A small-molecule ligand and the protein it binds are described below.
Small molecule (SMILES): CO[C@@H]1O[C@H](CO)[C@@H](O[C@H]2O[C@H](CO)[C@@H](O)[C@H](O)[C@@H]2O)[C@H](O)[C@@H]1O

Sequence of chain 1.D:
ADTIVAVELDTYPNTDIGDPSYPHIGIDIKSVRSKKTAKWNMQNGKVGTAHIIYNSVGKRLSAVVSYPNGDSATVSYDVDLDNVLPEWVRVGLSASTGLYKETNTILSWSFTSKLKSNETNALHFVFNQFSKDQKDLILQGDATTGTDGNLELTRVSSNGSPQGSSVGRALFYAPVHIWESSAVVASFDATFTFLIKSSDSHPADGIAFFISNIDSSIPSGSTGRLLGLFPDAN

Binding-site contacts:
Ligand atom C6 contacts residue TYR100 of chain 1.D at 3.7 Å (hydrophobic).
Ligand atom C6 contacts residue LEU99 of chain 1.D at 4.0 Å (hydrophobic).
Ligand atom O6 contacts residue LEU99 of chain 1.D at 4.2 Å.
Ligand atom C4 contacts residue LEU99 of chain 1.D at 3.6 Å (hydrophobic).
Ligand atom C3 contacts residue GLY227 of chain 1.D at 4.0 Å.
Ligand atom O6 contacts residue LEU99 of chain 1.D at 3.2 Å (h-bond).
Ligand atom C6 contacts residue ASP208 of chain 1.D at 3.6 Å.
Ligand atom C4 contacts residue ASP208 of chain 1.D at 3.4 Å.
Ligand atom C6 contacts residue ALA207 of chain 1.D at 3.7 Å (hydrophobic).
Ligand atom C1 contacts residue LEU99 of chain 1.D at 3.6 Å (hydrophobic).
Ligand atom C4 contacts residue GLY227 of chain 1.D at 3.7 Å.
Ligand atom C4 contacts residue ARG228 of chain 1.D at 3.6 Å.
Ligand atom O6 contacts residue ALA207 of chain 1.D at 3.2 Å.
Ligand atom C6 contacts residue TYR12 of chain 1.D at 4.0 Å (hydrophobic).
Ligand atom C5 contacts residue LEU99 of chain 1.D at 4.0 Å (hydrophobic).
Ligand atom C3 contacts residue ASN14 of chain 1.D at 4.2 Å.
Ligand atom C5 contacts residue LEU99 of chain 1.D at 4.2 Å (hydrophobic).
Ligand atom O5 contacts residue GLY98 of chain 1.D at 4.2 Å.
Ligand atom O2 contacts residue GLY227 of chain 1.D at 4.0 Å.
Ligand atom O5 contacts residue TYR100 of chain 1.D at 4.2 Å.
Ligand atom O6 contacts residue TYR100 of chain 1.D at 3.0 Å (h-bond).
Ligand atom O2 contacts residue LEU99 of chain 1.D at 4.1 Å.
Ligand atom C5 contacts residue ASP208 of chain 1.D at 4.0 Å.
Ligand atom O4 contacts residue ASP208 of chain 1.D at 2.6 Å (salt-bridge).
Ligand atom O5 contacts residue LEU99 of chain 1.D at 3.1 Å (h-bond).
Ligand atom C6 contacts residue TYR12 of chain 1.D at 3.8 Å (hydrophobic).
Ligand atom O3 contacts residue ARG228 of chain 1.D at 2.8 Å (salt-bridge).
Ligand atom O2 contacts residue LEU99 of chain 1.D at 3.8 Å.
Ligand atom O4 contacts residue ARG228 of chain 1.D at 3.3 Å (salt-bridge).
Ligand atom C5 contacts residue TYR12 of chain 1.D at 4.0 Å (hydrophobic).
Ligand atom C4 contacts residue ASN14 of chain 1.D at 3.9 Å.
Ligand atom C3 contacts residue ARG228 of chain 1.D at 3.7 Å.
Ligand atom O4 contacts residue TYR12 of chain 1.D at 3.6 Å.
Ligand atom O2 contacts residue GLY98 of chain 1.D at 3.9 Å.
Ligand atom C6 contacts residue LEU99 of chain 1.D at 3.9 Å (hydrophobic).
Ligand atom O6 contacts residue ASP208 of chain 1.D at 2.8 Å (salt-bridge).
Ligand atom O6 contacts residue GLY98 of chain 1.D at 3.4 Å.
Ligand atom O3 contacts residue GLY227 of chain 1.D at 3.4 Å.
Ligand atom O4 contacts residue ASN14 of chain 1.D at 2.9 Å (h-bond).
Ligand atom O4 contacts residue GLY227 of chain 1.D at 3.9 Å.